Sequence of chain 1.A:
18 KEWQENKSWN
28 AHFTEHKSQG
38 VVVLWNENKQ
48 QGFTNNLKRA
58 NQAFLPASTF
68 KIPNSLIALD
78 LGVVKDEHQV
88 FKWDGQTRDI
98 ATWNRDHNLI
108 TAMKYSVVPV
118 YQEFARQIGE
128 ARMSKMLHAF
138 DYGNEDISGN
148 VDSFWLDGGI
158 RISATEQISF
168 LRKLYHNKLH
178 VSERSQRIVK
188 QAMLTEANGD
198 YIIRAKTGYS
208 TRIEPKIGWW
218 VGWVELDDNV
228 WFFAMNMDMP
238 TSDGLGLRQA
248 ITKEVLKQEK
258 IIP

A protein and the small-molecule ligand that binds it are described below.
Small molecule (SMILES): CCCCO

Binding-site contacts:
Ligand atom C4 contacts residue SER179 of chain 1.A at 3.4 Å.
Ligand atom OH contacts residue LEU76 of chain 1.A at 3.9 Å.
Ligand atom C1 contacts residue ARG181 of chain 1.A at 3.8 Å.
Ligand atom OH contacts residue SER182 of chain 1.A at 3.0 Å (h-bond).
Ligand atom C4 contacts residue SER182 of chain 1.A at 3.8 Å.
Ligand atom C4 contacts residue ASP77 of chain 1.A at 4.3 Å.
Ligand atom C2 contacts residue SER179 of chain 1.A at 4.1 Å.
Ligand atom C2 contacts residue ARG181 of chain 1.A at 3.7 Å.
Ligand atom C4 contacts residue LEU76 of chain 1.A at 3.9 Å (hydrophobic).
Ligand atom C4 contacts residue ARG181 of chain 1.A at 3.8 Å.
Ligand atom C3 contacts residue SER179 of chain 1.A at 3.1 Å.
Ligand atom C1 contacts residue SER179 of chain 1.A at 3.9 Å.
Ligand atom OH contacts residue SER179 of chain 1.A at 3.0 Å (h-bond).
Ligand atom OH contacts residue ARG181 of chain 1.A at 2.9 Å (salt-bridge).